Sequence of chain 1.A:
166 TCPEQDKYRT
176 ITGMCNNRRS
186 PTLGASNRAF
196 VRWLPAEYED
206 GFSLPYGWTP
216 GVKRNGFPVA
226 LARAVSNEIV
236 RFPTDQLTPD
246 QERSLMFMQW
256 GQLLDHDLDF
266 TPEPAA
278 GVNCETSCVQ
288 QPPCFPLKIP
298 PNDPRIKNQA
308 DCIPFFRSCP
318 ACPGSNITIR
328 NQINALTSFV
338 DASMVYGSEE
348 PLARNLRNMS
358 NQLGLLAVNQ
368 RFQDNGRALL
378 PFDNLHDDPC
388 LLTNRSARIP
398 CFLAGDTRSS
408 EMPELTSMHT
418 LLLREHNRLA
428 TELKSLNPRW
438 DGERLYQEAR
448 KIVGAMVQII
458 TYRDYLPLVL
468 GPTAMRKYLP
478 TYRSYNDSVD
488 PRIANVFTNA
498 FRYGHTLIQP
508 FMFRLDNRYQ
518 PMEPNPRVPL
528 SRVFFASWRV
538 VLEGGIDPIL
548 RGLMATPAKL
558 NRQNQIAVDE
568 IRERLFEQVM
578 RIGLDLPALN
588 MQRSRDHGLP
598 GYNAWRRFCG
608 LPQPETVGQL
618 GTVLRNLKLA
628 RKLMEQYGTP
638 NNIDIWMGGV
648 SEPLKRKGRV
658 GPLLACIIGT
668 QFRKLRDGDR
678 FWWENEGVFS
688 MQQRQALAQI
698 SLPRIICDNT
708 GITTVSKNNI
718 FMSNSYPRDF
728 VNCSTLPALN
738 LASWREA

A protein and the small-molecule ligand that binds it are described below.
Small molecule (SMILES): CC(=O)N[C@@H]1[C@@H](O)[C@H](O)[C@@H](CO)O[C@H]1O

Binding-site contacts:
Ligand atom C7 contacts residue TRP535 of chain 1.A at 3.9 Å (hydrophobic).
Ligand atom O5 contacts residue SER393 of chain 1.A at 4.4 Å.
Ligand atom N2 contacts residue ASN391 of chain 1.A at 3.8 Å.
Ligand atom C6 contacts residue ALA394 of chain 1.A at 3.6 Å (hydrophobic).
Ligand atom C1 contacts residue ASN391 of chain 1.A at 1.8 Å.
Ligand atom O6 contacts residue ALA394 of chain 1.A at 3.5 Å (h-bond).
Ligand atom C3 contacts residue ASN391 of chain 1.A at 4.3 Å.
Ligand atom C2 contacts residue TRP535 of chain 1.A at 4.1 Å (hydrophobic).
Ligand atom O7 contacts residue ARG536 of chain 1.A at 4.4 Å.
Ligand atom C4 contacts residue ASN391 of chain 1.A at 4.4 Å.
Ligand atom O5 contacts residue ASN391 of chain 1.A at 2.1 Å (h-bond).
Ligand atom C5 contacts residue ALA394 of chain 1.A at 4.4 Å (hydrophobic).
Ligand atom O7 contacts residue GLU540 of chain 1.A at 4.5 Å.
Ligand atom C5 contacts residue ASN391 of chain 1.A at 3.4 Å.
Ligand atom C1 contacts residue TRP535 of chain 1.A at 4.1 Å (hydrophobic).
Ligand atom C6 contacts residue ASN391 of chain 1.A at 4.1 Å.
Ligand atom C8 contacts residue ASN391 of chain 1.A at 4.5 Å.
Ligand atom C5 contacts residue SER393 of chain 1.A at 3.6 Å.
Ligand atom O7 contacts residue ASN391 of chain 1.A at 4.2 Å.
Ligand atom O6 contacts residue SER393 of chain 1.A at 2.8 Å (h-bond).
Ligand atom N2 contacts residue TRP535 of chain 1.A at 4.5 Å.
Ligand atom C2 contacts residue ASN391 of chain 1.A at 3.1 Å.
Ligand atom O6 contacts residue ASN391 of chain 1.A at 4.3 Å.
Ligand atom C7 contacts residue ASN391 of chain 1.A at 4.0 Å.
Ligand atom C6 contacts residue SER393 of chain 1.A at 3.8 Å.
Ligand atom O7 contacts residue TRP535 of chain 1.A at 3.1 Å.
Ligand atom O5 contacts residue ALA394 of chain 1.A at 3.9 Å.
Ligand atom O5 contacts residue TRP535 of chain 1.A at 4.2 Å.